Sequence of chain 1.B:
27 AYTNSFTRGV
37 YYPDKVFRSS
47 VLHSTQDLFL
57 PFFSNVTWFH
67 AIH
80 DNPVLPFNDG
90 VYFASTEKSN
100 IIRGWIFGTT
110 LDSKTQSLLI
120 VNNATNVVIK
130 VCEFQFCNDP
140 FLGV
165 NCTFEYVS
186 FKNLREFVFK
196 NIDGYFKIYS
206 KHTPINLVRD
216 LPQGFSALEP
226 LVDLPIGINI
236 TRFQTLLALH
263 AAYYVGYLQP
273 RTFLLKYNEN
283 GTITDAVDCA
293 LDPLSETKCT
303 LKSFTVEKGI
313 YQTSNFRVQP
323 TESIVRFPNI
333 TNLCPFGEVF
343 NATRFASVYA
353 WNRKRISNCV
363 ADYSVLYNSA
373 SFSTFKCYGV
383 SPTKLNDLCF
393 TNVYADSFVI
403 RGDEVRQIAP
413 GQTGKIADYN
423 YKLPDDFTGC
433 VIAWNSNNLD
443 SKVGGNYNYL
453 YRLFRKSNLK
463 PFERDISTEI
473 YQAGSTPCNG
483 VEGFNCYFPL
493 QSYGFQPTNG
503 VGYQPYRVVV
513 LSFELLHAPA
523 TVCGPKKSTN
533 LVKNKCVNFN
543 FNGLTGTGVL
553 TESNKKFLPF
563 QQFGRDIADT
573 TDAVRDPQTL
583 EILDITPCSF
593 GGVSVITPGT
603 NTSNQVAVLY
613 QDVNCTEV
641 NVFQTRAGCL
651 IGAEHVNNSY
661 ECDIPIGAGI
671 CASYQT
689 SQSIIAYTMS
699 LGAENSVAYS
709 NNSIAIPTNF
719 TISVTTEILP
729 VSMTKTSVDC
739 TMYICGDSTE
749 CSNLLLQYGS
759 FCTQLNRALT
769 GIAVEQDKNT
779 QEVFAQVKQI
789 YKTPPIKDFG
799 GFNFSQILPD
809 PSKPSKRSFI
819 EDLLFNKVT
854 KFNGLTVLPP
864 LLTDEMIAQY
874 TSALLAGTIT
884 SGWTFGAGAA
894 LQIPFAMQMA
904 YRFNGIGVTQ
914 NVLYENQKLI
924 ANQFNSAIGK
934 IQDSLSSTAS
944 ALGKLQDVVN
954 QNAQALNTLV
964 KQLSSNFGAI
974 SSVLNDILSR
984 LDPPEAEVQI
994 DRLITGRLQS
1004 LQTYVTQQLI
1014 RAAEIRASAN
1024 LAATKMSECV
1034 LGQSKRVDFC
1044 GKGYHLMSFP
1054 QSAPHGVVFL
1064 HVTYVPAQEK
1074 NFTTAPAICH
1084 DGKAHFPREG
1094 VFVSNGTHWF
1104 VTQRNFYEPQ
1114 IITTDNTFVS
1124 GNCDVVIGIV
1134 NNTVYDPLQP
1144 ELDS

Sequence of chain 1.A:
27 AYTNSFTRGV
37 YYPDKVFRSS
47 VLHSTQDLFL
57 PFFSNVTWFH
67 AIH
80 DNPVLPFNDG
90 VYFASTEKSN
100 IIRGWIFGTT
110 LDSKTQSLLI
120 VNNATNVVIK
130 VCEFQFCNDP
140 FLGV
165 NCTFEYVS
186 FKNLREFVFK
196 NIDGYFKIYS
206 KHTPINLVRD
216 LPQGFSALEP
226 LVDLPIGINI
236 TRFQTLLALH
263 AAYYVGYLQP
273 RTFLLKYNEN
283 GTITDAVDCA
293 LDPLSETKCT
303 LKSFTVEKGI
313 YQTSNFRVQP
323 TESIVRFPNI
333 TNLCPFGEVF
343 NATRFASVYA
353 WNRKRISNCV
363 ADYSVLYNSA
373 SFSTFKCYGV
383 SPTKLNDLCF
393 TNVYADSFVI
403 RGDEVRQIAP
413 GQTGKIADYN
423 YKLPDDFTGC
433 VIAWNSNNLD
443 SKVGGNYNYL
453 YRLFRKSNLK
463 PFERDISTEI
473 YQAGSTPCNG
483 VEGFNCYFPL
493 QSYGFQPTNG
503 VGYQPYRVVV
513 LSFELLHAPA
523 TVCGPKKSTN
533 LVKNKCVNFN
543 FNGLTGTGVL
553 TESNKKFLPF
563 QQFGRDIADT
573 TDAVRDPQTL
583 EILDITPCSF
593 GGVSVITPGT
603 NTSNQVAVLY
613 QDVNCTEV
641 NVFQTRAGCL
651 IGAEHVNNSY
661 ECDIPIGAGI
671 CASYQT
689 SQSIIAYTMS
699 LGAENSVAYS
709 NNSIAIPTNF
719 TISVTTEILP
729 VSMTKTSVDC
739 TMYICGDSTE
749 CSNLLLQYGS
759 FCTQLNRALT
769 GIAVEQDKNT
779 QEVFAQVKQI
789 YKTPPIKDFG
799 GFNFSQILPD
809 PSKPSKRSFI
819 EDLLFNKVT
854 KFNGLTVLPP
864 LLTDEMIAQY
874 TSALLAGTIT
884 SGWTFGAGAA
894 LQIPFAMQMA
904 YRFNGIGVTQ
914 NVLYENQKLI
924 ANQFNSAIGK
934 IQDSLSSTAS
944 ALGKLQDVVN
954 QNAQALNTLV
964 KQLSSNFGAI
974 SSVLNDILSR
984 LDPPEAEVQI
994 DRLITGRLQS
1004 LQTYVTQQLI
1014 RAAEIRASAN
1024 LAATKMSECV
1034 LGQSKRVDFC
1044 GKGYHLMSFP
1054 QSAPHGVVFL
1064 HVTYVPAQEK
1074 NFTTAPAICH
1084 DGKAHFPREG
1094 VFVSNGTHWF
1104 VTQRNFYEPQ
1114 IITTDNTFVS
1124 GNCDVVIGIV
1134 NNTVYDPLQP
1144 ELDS

The protein below binds the small molecule below.
Small molecule (SMILES): CC(=O)N[C@@H]1[C@@H](O)[C@H](O)[C@@H](CO)O[C@H]1O

Binding-site contacts:
Ligand atom C4 contacts residue ASN1074 of chain 1.A at 4.2 Å.
Ligand atom O6 contacts residue ALA706 of chain 1.A at 3.9 Å.
Ligand atom C1 contacts residue ASN1074 of chain 1.A at 1.4 Å.
Ligand atom O5 contacts residue ASN1074 of chain 1.A at 2.4 Å (h-bond).
Ligand atom C1 contacts residue GLN895 of chain 1.B at 3.7 Å.
Ligand atom C7 contacts residue GLU1072 of chain 1.A at 4.4 Å.
Ligand atom C5 contacts residue ALA706 of chain 1.A at 3.7 Å (hydrophobic).
Ligand atom C8 contacts residue ASN1074 of chain 1.A at 3.4 Å.
Ligand atom C2 contacts residue ASN1074 of chain 1.A at 2.5 Å.
Ligand atom C7 contacts residue ASN1074 of chain 1.A at 3.2 Å.
Ligand atom C6 contacts residue ALA706 of chain 1.A at 3.6 Å (hydrophobic).
Ligand atom C3 contacts residue ASN1074 of chain 1.A at 3.8 Å.
Ligand atom N2 contacts residue ASN1074 of chain 1.A at 2.3 Å (h-bond).
Ligand atom O5 contacts residue ALA706 of chain 1.A at 4.5 Å.
Ligand atom O7 contacts residue ASN1074 of chain 1.A at 4.2 Å.
Ligand atom O5 contacts residue GLN895 of chain 1.B at 4.3 Å.
Ligand atom C8 contacts residue GLU1072 of chain 1.A at 3.1 Å.
Ligand atom C5 contacts residue ASN1074 of chain 1.A at 3.7 Å.
Ligand atom C8 contacts residue LYS1073 of chain 1.A at 4.2 Å.